Binding-site contacts:
Ligand atom C12 contacts residue TYR47 of chain 1.A at 3.6 Å (hydrophobic).
Ligand atom F7 contacts residue LYS65 of chain 1.A at 3.5 Å.
Ligand atom N18 contacts residue HIS119 of chain 1.A at 2.8 Å (h-bond).
Ligand atom C14 contacts residue ALA63 of chain 1.A at 3.6 Å (hydrophobic).
Ligand atom CL1 contacts residue ALA169 of chain 1.A at 3.6 Å (hydrophobic).
Ligand atom N15 contacts residue ALA63 of chain 1.A at 3.6 Å.
Ligand atom N15 contacts residue THR118 of chain 1.A at 3.6 Å.
Ligand atom N11 contacts residue TYR47 of chain 1.A at 3.7 Å.
Ligand atom C22 contacts residue TYR47 of chain 1.A at 3.8 Å (hydrophobic).
Ligand atom C2 contacts residue THR118 of chain 1.A at 3.7 Å.
Ligand atom C22 contacts residue ALA123 of chain 1.A at 3.8 Å (hydrophobic).
Ligand atom C14 contacts residue LEU179 of chain 1.A at 3.7 Å (hydrophobic).
Ligand atom C21 contacts residue MET121 of chain 1.A at 3.3 Å (hydrophobic).
Ligand atom F7 contacts residue ALA63 of chain 1.A at 3.4 Å.
Ligand atom C3 contacts residue LEU116 of chain 1.A at 3.4 Å (hydrophobic).
Ligand atom N17 contacts residue HIS119 of chain 1.A at 3.4 Å (h-bond).
Ligand atom C3 contacts residue ALA63 of chain 1.A at 3.5 Å (hydrophobic).
Ligand atom C10 contacts residue LEU179 of chain 1.A at 3.5 Å (hydrophobic).
Ligand atom C24 contacts residue TYR47 of chain 1.A at 3.6 Å (hydrophobic).
Ligand atom C23 contacts residue TYR47 of chain 1.A at 3.1 Å (hydrophobic).
Ligand atom CL1 contacts residue TYR47 of chain 1.A at 3.8 Å (hydrophobic).
Ligand atom N15 contacts residue LEU179 of chain 1.A at 3.5 Å.
Ligand atom N18 contacts residue ALA63 of chain 1.A at 3.5 Å.
Ligand atom F8 contacts residue LEU98 of chain 1.A at 3.5 Å.
Ligand atom C20 contacts residue MET121 of chain 1.A at 3.2 Å (hydrophobic).
Ligand atom C3 contacts residue THR118 of chain 1.A at 3.5 Å.
Ligand atom C21 contacts residue GLY122 of chain 1.A at 3.7 Å.
Ligand atom F8 contacts residue VAL117 of chain 1.A at 3.3 Å.
Ligand atom C2 contacts residue LYS65 of chain 1.A at 3.7 Å.
Ligand atom F8 contacts residue LEU116 of chain 1.A at 3.2 Å.
Ligand atom F7 contacts residue VAL50 of chain 1.A at 3.4 Å.
Ligand atom C22 contacts residue GLY122 of chain 1.A at 3.6 Å.
Ligand atom C4 contacts residue THR118 of chain 1.A at 3.5 Å.
Ligand atom N11 contacts residue LEU179 of chain 1.A at 3.6 Å.
Ligand atom C16 contacts residue MET121 of chain 1.A at 3.8 Å (hydrophobic).
Ligand atom F8 contacts residue THR118 of chain 1.A at 3.6 Å.
Ligand atom N17 contacts residue MET121 of chain 1.A at 2.8 Å (h-bond).
Ligand atom N17 contacts residue LEU120 of chain 1.A at 3.7 Å.
Ligand atom N18 contacts residue MET121 of chain 1.A at 3.8 Å.
Ligand atom C5 contacts residue THR118 of chain 1.A at 3.7 Å.

Sequence of chain 1.A:
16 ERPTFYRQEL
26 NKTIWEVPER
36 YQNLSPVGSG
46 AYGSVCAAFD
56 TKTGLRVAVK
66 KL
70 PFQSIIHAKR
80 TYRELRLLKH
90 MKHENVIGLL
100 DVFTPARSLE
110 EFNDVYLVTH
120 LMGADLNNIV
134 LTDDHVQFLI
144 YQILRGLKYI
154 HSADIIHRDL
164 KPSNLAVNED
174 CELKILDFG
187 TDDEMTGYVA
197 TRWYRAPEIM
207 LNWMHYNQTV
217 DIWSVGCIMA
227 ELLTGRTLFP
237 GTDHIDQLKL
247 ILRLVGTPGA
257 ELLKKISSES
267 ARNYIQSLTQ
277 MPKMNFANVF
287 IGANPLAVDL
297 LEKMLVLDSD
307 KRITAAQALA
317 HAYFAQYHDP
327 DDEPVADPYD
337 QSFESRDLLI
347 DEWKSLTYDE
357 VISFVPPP

A protein and the small-molecule ligand that binds it are described below.
Small molecule (SMILES): Cc1ccccc1-c1n[nH]c2nc(Oc3ccc(F)cc3F)ncc12